Binding-site contacts:
Ligand atom O7 contacts residue ASN315 of chain 26.B at 4.2 Å.
Ligand atom C2 contacts residue ASN315 of chain 26.B at 2.5 Å.
Ligand atom C7 contacts residue ASN315 of chain 26.B at 3.3 Å.
Ligand atom C3 contacts residue ASN315 of chain 26.B at 3.8 Å.
Ligand atom C1 contacts residue VAL314 of chain 26.B at 4.4 Å (hydrophobic).
Ligand atom C6 contacts residue THR313 of chain 26.B at 4.5 Å.
Ligand atom C8 contacts residue ASN315 of chain 26.B at 3.5 Å.
Ligand atom C1 contacts residue ASN315 of chain 26.B at 1.4 Å.
Ligand atom O5 contacts residue THR313 of chain 26.B at 4.3 Å.
Ligand atom O5 contacts residue VAL314 of chain 26.B at 3.8 Å.
Ligand atom O5 contacts residue ASN315 of chain 26.B at 2.4 Å (h-bond).
Ligand atom N2 contacts residue ASN315 of chain 26.B at 2.8 Å (h-bond).
Ligand atom C8 contacts residue ILE281 of chain 26.B at 4.5 Å (hydrophobic).
Ligand atom C4 contacts residue ASN315 of chain 26.B at 4.3 Å.
Ligand atom C6 contacts residue ASN315 of chain 26.B at 4.5 Å.
Ligand atom C5 contacts residue ASN315 of chain 26.B at 3.7 Å.

Sequence of chain 26.B:
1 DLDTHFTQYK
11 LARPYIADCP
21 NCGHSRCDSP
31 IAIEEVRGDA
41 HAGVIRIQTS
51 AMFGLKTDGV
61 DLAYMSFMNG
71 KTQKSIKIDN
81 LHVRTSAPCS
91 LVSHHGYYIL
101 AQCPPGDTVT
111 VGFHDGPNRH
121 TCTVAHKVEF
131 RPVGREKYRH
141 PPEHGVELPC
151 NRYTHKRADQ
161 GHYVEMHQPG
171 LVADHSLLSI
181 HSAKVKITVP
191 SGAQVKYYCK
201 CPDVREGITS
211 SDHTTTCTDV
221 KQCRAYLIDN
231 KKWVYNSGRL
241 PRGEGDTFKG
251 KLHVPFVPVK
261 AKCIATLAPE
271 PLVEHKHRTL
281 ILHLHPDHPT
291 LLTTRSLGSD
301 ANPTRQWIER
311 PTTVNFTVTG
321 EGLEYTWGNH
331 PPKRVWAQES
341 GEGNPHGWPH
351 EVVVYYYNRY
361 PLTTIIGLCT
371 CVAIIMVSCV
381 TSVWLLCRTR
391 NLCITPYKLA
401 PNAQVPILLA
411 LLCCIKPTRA

A protein and the small-molecule ligand that binds it are described below.
Small molecule (SMILES): CC(=O)N[C@@H]1[C@@H](O)[C@H](O)[C@@H](CO)O[C@H]1O